Sequence of chain 1.C:
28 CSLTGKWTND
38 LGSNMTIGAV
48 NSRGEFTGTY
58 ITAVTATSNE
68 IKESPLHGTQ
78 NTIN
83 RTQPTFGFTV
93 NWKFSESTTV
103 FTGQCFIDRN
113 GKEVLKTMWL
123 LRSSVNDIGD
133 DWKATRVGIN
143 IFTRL

A small-molecule ligand and the protein it binds are described below.
Small molecule (SMILES): CC(=O)N[C@H]1[C@H](O[C@H]2[C@H](O)[C@@H](NC(C)=O)CO[C@@H]2CO)O[C@H](CO)[C@@H](O)[C@@H]1O

Binding-site contacts:
Ligand atom C8 contacts residue GLY39 of chain 1.C at 3.6 Å.
Ligand atom C7 contacts residue ILE58 of chain 1.C at 3.9 Å (hydrophobic).
Ligand atom N2 contacts residue ASN41 of chain 1.C at 2.9 Å (h-bond).
Ligand atom C7 contacts residue ASN41 of chain 1.C at 3.6 Å.
Ligand atom C1 contacts residue LEU147 of chain 1.C at 3.8 Å (hydrophobic).
Ligand atom C8 contacts residue ILE58 of chain 1.C at 3.8 Å (hydrophobic).
Ligand atom C5 contacts residue ASN41 of chain 1.C at 3.7 Å.
Ligand atom C8 contacts residue THR59 of chain 1.C at 4.2 Å.
Ligand atom C8 contacts residue ALA60 of chain 1.C at 3.7 Å (hydrophobic).
Ligand atom O5 contacts residue LEU147 of chain 1.C at 3.1 Å.
Ligand atom O6 contacts residue LEU147 of chain 1.C at 3.4 Å.
Ligand atom O5 contacts residue ASN41 of chain 1.C at 2.4 Å (h-bond).
Ligand atom C4 contacts residue ASN41 of chain 1.C at 4.2 Å.
Ligand atom O7 contacts residue ASN41 of chain 1.C at 3.8 Å.
Ligand atom C6 contacts residue LEU147 of chain 1.C at 3.6 Å (hydrophobic).
Ligand atom C7 contacts residue GLY39 of chain 1.C at 4.1 Å.
Ligand atom N2 contacts residue GLY39 of chain 1.C at 3.6 Å.
Ligand atom O7 contacts residue ILE58 of chain 1.C at 3.4 Å.
Ligand atom C1 contacts residue ASN41 of chain 1.C at 1.4 Å.
Ligand atom C5 contacts residue LEU147 of chain 1.C at 3.7 Å (hydrophobic).
Ligand atom C2 contacts residue ASN41 of chain 1.C at 2.4 Å.
Ligand atom C3 contacts residue ASN41 of chain 1.C at 3.8 Å.